This small molecule binds to this protein.
Small molecule (SMILES): CC(=O)N[C@H]1[C@H](O[C@H]2[C@H](O)[C@@H](NC(C)=O)CO[C@@H]2CO)O[C@H](CO)[C@@H](O[C@@H]2O[C@H](CO[C@H]3O[C@H](CO)[C@@H](O)[C@H](O)[C@@H]3O)[C@@H](O)[C@H](O[C@H]3O[C@H](CO)[C@@H](O)[C@H](O)[C@@H]3O)[C@@H]2O)[C@@H]1O

Sequence of chain 4.A:
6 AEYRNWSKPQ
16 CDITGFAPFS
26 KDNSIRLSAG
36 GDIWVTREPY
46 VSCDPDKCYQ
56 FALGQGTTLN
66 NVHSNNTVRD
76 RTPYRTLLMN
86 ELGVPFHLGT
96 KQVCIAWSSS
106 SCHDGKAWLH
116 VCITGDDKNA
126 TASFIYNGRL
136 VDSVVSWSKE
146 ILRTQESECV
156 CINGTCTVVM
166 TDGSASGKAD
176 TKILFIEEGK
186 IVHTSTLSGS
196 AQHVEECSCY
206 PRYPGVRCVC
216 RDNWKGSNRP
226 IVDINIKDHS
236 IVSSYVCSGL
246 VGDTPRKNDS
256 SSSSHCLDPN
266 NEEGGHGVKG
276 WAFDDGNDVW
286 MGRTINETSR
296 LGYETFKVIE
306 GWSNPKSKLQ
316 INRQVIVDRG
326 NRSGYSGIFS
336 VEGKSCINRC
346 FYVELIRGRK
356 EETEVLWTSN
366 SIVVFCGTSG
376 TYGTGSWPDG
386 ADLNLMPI

Sequence of chain 2.A:
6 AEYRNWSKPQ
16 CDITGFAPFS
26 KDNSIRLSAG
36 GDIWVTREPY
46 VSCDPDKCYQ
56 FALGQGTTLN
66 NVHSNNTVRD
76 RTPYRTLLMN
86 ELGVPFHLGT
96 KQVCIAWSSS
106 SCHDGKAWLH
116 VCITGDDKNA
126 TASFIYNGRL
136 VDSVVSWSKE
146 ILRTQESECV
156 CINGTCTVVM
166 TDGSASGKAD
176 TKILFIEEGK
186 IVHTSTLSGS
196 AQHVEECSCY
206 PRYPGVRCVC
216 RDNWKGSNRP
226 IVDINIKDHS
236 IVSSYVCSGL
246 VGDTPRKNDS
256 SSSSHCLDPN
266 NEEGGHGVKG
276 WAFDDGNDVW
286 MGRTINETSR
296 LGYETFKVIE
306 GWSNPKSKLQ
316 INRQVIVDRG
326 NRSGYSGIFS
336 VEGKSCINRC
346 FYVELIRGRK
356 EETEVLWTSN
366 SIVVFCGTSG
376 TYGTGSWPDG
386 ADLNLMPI

Binding-site contacts:
Ligand atom O6 contacts residue ILE316 of chain 4.A at 3.7 Å.
Ligand atom O6 contacts residue GLY378 of chain 4.A at 2.7 Å (h-bond).
Ligand atom O6 contacts residue THR379 of chain 4.A at 3.5 Å.
Ligand atom O3 contacts residue ILE316 of chain 4.A at 3.7 Å.
Ligand atom C5 contacts residue ILE316 of chain 4.A at 3.8 Å (hydrophobic).
Ligand atom C2 contacts residue GLN315 of chain 4.A at 3.5 Å.
Ligand atom O6 contacts residue TYR377 of chain 4.A at 3.6 Å.
Ligand atom O5 contacts residue ILE316 of chain 4.A at 3.6 Å.
Ligand atom C3 contacts residue ASN317 of chain 4.A at 3.7 Å.
Ligand atom C6 contacts residue GLY378 of chain 4.A at 3.3 Å.
Ligand atom O4 contacts residue ARG318 of chain 4.A at 3.7 Å.
Ligand atom N2 contacts residue ASN124 of chain 2.A at 2.7 Å (h-bond).
Ligand atom O3 contacts residue ASN317 of chain 4.A at 3.1 Å (h-bond).
Ligand atom C5 contacts residue ASN124 of chain 2.A at 3.7 Å.
Ligand atom C6 contacts residue ARG318 of chain 4.A at 3.6 Å.
Ligand atom C1 contacts residue GLN315 of chain 4.A at 3.8 Å.
Ligand atom O4 contacts residue ASN317 of chain 4.A at 3.5 Å (h-bond).
Ligand atom O7 contacts residue ASN124 of chain 2.A at 3.3 Å (h-bond).
Ligand atom O2 contacts residue ARG318 of chain 4.A at 3.4 Å.
Ligand atom C2 contacts residue ASN124 of chain 2.A at 2.3 Å.
Ligand atom O7 contacts residue THR379 of chain 4.A at 3.7 Å.
Ligand atom O3 contacts residue GLN315 of chain 4.A at 2.8 Å (h-bond).
Ligand atom C6 contacts residue TYR377 of chain 4.A at 3.4 Å (hydrophobic).
Ligand atom C1 contacts residue ASN124 of chain 2.A at 1.4 Å.
Ligand atom O2 contacts residue ASN317 of chain 4.A at 3.8 Å.
Ligand atom C3 contacts residue GLN315 of chain 4.A at 3.7 Å.
Ligand atom O2 contacts residue GLN315 of chain 4.A at 2.6 Å (h-bond).
Ligand atom O5 contacts residue THR379 of chain 4.A at 3.4 Å.
Ligand atom O3 contacts residue GLN315 of chain 4.A at 3.8 Å.
Ligand atom O5 contacts residue ASN124 of chain 2.A at 2.4 Å (h-bond).
Ligand atom C6 contacts residue ILE316 of chain 4.A at 3.8 Å (hydrophobic).
Ligand atom O5 contacts residue GLY378 of chain 4.A at 3.3 Å.
Ligand atom O2 contacts residue ILE316 of chain 4.A at 3.5 Å.
Ligand atom C7 contacts residue ASN124 of chain 2.A at 3.1 Å.
Ligand atom C4 contacts residue GLN315 of chain 4.A at 3.2 Å.
Ligand atom C5 contacts residue TYR377 of chain 4.A at 3.8 Å (hydrophobic).
Ligand atom C3 contacts residue ASN124 of chain 2.A at 3.7 Å.
Ligand atom O4 contacts residue ARG318 of chain 4.A at 3.4 Å (salt-bridge).
Ligand atom C3 contacts residue GLN315 of chain 4.A at 3.5 Å.
Ligand atom O5 contacts residue TYR377 of chain 4.A at 3.8 Å.